Sequence of chain 1.C:
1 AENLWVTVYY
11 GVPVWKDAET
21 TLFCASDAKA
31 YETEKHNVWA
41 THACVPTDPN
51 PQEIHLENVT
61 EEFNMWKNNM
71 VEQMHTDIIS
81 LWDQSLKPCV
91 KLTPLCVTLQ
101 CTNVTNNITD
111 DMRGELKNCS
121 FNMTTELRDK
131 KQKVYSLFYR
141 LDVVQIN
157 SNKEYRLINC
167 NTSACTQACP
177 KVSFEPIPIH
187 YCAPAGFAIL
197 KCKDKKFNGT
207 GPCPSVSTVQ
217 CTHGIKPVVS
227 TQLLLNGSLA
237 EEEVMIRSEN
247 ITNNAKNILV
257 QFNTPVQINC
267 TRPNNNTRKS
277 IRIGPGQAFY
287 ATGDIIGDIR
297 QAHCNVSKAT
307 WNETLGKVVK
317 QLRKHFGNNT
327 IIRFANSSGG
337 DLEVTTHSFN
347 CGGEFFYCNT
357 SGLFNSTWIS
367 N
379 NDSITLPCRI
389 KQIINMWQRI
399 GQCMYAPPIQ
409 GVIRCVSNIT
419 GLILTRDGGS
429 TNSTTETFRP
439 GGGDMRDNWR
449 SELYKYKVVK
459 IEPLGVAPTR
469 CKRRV

Binding-site contacts:
Ligand atom C3 contacts residue ASN246 of chain 1.C at 3.8 Å.
Ligand atom C4 contacts residue ASN246 of chain 1.C at 4.2 Å.
Ligand atom C8 contacts residue ASN246 of chain 1.C at 4.1 Å.
Ligand atom O7 contacts residue ASN246 of chain 1.C at 2.9 Å (h-bond).
Ligand atom C7 contacts residue THR248 of chain 1.C at 3.9 Å.
Ligand atom C7 contacts residue ASN246 of chain 1.C at 3.1 Å.
Ligand atom N2 contacts residue ASN246 of chain 1.C at 2.9 Å (h-bond).
Ligand atom C8 contacts residue THR248 of chain 1.C at 4.3 Å.
Ligand atom C5 contacts residue ASN246 of chain 1.C at 3.6 Å.
Ligand atom O7 contacts residue THR248 of chain 1.C at 2.9 Å (h-bond).
Ligand atom C1 contacts residue ASN246 of chain 1.C at 1.4 Å.
Ligand atom C2 contacts residue ASN246 of chain 1.C at 2.4 Å.
Ligand atom O5 contacts residue ASN246 of chain 1.C at 2.4 Å (h-bond).

A small-molecule ligand and the protein it binds are described below.
Small molecule (SMILES): CC(=O)N[C@@H]1[C@@H](O)[C@H](O)[C@@H](CO)O[C@H]1O